Binding-site contacts:
Ligand atom C03 contacts residue LEU340 of chain 1.A at 3.8 Å (hydrophobic).
Ligand atom C16 contacts residue ALA307 of chain 1.A at 3.6 Å (hydrophobic).
Ligand atom CL1 contacts residue MET277 of chain 1.A at 3.6 Å.
Ligand atom F17 contacts residue HIS275 of chain 1.A at 3.3 Å.
Ligand atom O24 contacts residue GLU257 of chain 1.A at 3.4 Å (salt-bridge).
Ligand atom C09 contacts residue ILE231 of chain 1.A at 3.8 Å (hydrophobic).
Ligand atom C01 contacts residue LEU340 of chain 1.A at 3.8 Å (hydrophobic).
Ligand atom CL1 contacts residue TYR337 of chain 1.A at 3.3 Å.
Ligand atom C05 contacts residue TYR337 of chain 1.A at 3.8 Å (hydrophobic).
Ligand atom C20 contacts residue TYR337 of chain 1.A at 3.7 Å (hydrophobic).
Ligand atom O24 contacts residue MN1 of chain 1.K at 2.2 Å.
Ligand atom N13 contacts residue ILE231 of chain 1.A at 3.8 Å.
Ligand atom C21 contacts residue HIS124 of chain 1.A at 3.6 Å.
Ligand atom C22 contacts residue HIS224 of chain 1.A at 3.4 Å.
Ligand atom F17 contacts residue PRO113 of chain 1.A at 3.3 Å.
Ligand atom C03 contacts residue HIS124 of chain 1.A at 3.7 Å.
Ligand atom C08 contacts residue TYR337 of chain 1.A at 3.7 Å (hydrophobic).
Ligand atom CL1 contacts residue TYR276 of chain 1.A at 3.6 Å.
Ligand atom O04 contacts residue HIS124 of chain 1.A at 3.4 Å.
Ligand atom C12 contacts residue ILE231 of chain 1.A at 3.8 Å (hydrophobic).
Ligand atom C15 contacts residue HIS124 of chain 1.A at 3.7 Å.
Ligand atom C09 contacts residue HIS232 of chain 1.A at 3.7 Å.
Ligand atom O24 contacts residue HIS224 of chain 1.A at 2.8 Å (h-bond).
Ligand atom N23 contacts residue HIS224 of chain 1.A at 3.4 Å.
Ligand atom C22 contacts residue MN1 of chain 1.K at 3.4 Å.
Ligand atom C12 contacts residue HIS124 of chain 1.A at 3.9 Å.
Ligand atom C02 contacts residue HIS124 of chain 1.A at 3.8 Å.
Ligand atom F17 contacts residue PHE112 of chain 1.A at 3.5 Å.
Ligand atom O24 contacts residue ASP155 of chain 1.A at 3.2 Å (salt-bridge).
Ligand atom C01 contacts residue HIS124 of chain 1.A at 3.6 Å.
Ligand atom C18 contacts residue ALA307 of chain 1.A at 3.7 Å (hydrophobic).
Ligand atom C07 contacts residue TYR337 of chain 1.A at 3.8 Å (hydrophobic).
Ligand atom C03 contacts residue LEU221 of chain 1.A at 3.8 Å (hydrophobic).
Ligand atom C10 contacts residue TYR337 of chain 1.A at 3.9 Å (hydrophobic).
Ligand atom F17 contacts residue ALA307 of chain 1.A at 3.1 Å.
Ligand atom C14 contacts residue HIS124 of chain 1.A at 3.3 Å.
Ligand atom CL1 contacts residue ALA307 of chain 1.A at 3.4 Å.
Ligand atom C06 contacts residue TYR337 of chain 1.A at 3.7 Å (hydrophobic).
Ligand atom N13 contacts residue HIS124 of chain 1.A at 3.5 Å (h-bond).
Ligand atom C08 contacts residue HIS232 of chain 1.A at 3.5 Å.

Sequence of chain 1.A:
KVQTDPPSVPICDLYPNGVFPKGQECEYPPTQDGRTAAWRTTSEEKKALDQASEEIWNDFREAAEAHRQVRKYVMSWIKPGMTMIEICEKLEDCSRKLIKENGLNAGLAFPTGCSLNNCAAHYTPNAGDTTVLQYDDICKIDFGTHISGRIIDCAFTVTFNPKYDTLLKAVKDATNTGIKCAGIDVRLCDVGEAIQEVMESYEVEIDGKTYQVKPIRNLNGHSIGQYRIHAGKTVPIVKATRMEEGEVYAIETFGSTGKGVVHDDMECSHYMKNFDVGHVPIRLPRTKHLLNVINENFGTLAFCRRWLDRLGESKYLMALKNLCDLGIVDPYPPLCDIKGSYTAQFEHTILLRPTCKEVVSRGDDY

This protein binds this small molecule.
Small molecule (SMILES): CC(C)Oc1ccccc1-c1c(C(N)=O)[nH]c2cc(F)c(Cl)cc12